Binding-site contacts:
Ligand atom C1 contacts residue GLN1071 of chain 1.C at 3.8 Å.
Ligand atom C4 contacts residue ASN717 of chain 1.C at 4.2 Å.
Ligand atom C7 contacts residue ASN717 of chain 1.C at 3.3 Å.
Ligand atom C6 contacts residue LEU922 of chain 1.C at 4.3 Å (hydrophobic).
Ligand atom C7 contacts residue LEU922 of chain 1.C at 3.7 Å (hydrophobic).
Ligand atom C1 contacts residue ASN717 of chain 1.C at 1.4 Å.
Ligand atom C2 contacts residue GLN1071 of chain 1.C at 3.8 Å.
Ligand atom C7 contacts residue GLN1071 of chain 1.C at 3.5 Å.
Ligand atom N2 contacts residue LEU922 of chain 1.C at 4.4 Å.
Ligand atom O6 contacts residue PHE718 of chain 1.C at 4.3 Å.
Ligand atom C8 contacts residue LEU922 of chain 1.C at 3.9 Å (hydrophobic).
Ligand atom C5 contacts residue ASN717 of chain 1.C at 3.6 Å.
Ligand atom O7 contacts residue LEU922 of chain 1.C at 3.6 Å.
Ligand atom N2 contacts residue GLN1071 of chain 1.C at 4.3 Å.
Ligand atom C3 contacts residue LEU922 of chain 1.C at 4.5 Å (hydrophobic).
Ligand atom C5 contacts residue LEU922 of chain 1.C at 3.8 Å (hydrophobic).
Ligand atom O7 contacts residue ASN925 of chain 1.C at 4.3 Å.
Ligand atom C8 contacts residue GLN1071 of chain 1.C at 3.6 Å.
Ligand atom O4 contacts residue LEU922 of chain 1.C at 3.6 Å.
Ligand atom C8 contacts residue GLN926 of chain 1.C at 4.1 Å.
Ligand atom C1 contacts residue LEU922 of chain 1.C at 4.4 Å (hydrophobic).
Ligand atom C2 contacts residue ASN717 of chain 1.C at 2.5 Å.
Ligand atom C3 contacts residue ASN717 of chain 1.C at 3.8 Å.
Ligand atom C5 contacts residue GLN926 of chain 1.C at 4.1 Å.
Ligand atom O5 contacts residue GLN926 of chain 1.C at 4.5 Å.
Ligand atom C8 contacts residue THR716 of chain 1.C at 3.9 Å.
Ligand atom O5 contacts residue ASN717 of chain 1.C at 2.4 Å (h-bond).
Ligand atom C6 contacts residue GLN926 of chain 1.C at 3.9 Å.
Ligand atom N2 contacts residue ASN717 of chain 1.C at 3.0 Å (h-bond).
Ligand atom O7 contacts residue ASN717 of chain 1.C at 3.8 Å.
Ligand atom C4 contacts residue LEU922 of chain 1.C at 4.2 Å (hydrophobic).
Ligand atom C8 contacts residue ASN717 of chain 1.C at 3.8 Å.
Ligand atom O5 contacts residue GLN1071 of chain 1.C at 4.0 Å.
Ligand atom O7 contacts residue GLN1071 of chain 1.C at 3.2 Å (h-bond).
Ligand atom O6 contacts residue GLN926 of chain 1.C at 2.9 Å (h-bond).

Sequence of chain 1.C:
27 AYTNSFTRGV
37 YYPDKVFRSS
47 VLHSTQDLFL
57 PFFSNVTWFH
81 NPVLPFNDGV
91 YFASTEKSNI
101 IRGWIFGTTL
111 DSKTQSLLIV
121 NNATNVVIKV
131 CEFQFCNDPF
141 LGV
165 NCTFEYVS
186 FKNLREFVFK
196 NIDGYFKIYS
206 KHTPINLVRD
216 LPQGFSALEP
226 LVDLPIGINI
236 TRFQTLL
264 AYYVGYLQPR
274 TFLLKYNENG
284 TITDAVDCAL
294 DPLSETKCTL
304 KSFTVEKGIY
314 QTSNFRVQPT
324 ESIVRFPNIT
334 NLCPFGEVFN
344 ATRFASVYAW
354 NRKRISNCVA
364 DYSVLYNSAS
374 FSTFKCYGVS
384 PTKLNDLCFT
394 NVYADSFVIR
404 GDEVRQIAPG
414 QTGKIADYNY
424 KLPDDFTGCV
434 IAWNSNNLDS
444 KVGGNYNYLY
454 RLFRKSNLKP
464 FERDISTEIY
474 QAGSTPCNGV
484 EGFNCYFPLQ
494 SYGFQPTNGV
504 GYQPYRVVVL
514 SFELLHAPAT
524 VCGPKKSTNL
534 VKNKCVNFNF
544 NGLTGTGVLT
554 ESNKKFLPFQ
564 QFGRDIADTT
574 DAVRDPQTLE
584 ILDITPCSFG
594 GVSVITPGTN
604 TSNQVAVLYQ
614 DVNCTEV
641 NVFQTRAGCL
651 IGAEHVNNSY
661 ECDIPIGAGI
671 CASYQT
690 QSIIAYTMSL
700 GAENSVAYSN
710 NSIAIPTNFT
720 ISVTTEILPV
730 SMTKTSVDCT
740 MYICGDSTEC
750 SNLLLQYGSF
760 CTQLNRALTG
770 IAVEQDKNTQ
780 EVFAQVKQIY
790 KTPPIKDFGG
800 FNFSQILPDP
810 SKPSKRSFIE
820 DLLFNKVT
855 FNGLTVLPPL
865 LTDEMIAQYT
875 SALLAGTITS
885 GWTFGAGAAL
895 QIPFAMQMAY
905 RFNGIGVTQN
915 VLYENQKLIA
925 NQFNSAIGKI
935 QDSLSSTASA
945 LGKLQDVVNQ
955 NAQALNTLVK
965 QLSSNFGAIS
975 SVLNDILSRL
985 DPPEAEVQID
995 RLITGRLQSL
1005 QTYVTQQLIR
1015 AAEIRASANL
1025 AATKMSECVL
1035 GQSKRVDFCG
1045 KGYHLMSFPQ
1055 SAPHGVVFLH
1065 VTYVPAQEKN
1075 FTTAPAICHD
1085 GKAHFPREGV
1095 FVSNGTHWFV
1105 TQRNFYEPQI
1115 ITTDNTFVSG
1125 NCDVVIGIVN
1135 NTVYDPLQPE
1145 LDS

The small molecule below binds the protein below.
Small molecule (SMILES): CC(=O)N[C@H]1[C@H](O[C@H]2[C@H](O)[C@@H](NC(C)=O)CO[C@@H]2CO)O[C@H](CO)[C@@H](O)[C@@H]1O